Binding-site contacts:
Ligand atom N44 contacts residue ASN139 of chain 1.A at 3.1 Å (h-bond).
Ligand atom C25 contacts residue TYR88 of chain 1.A at 4.0 Å (hydrophobic).
Ligand atom C3 contacts residue LEU21 of chain 1.A at 4.0 Å (hydrophobic).
Ligand atom C1 contacts residue ALA41 of chain 1.A at 3.2 Å (hydrophobic).
Ligand atom C17 contacts residue LEU21 of chain 1.A at 3.7 Å (hydrophobic).
Ligand atom C25 contacts residue GLY92 of chain 1.A at 3.9 Å.
Ligand atom O9 contacts residue LEU21 of chain 1.A at 3.6 Å.
Ligand atom N44 contacts residue ASP152 of chain 1.A at 3.9 Å.
Ligand atom C17 contacts residue VAL29 of chain 1.A at 3.8 Å (hydrophobic).
Ligand atom C23 contacts residue GLY92 of chain 1.A at 3.7 Å.
Ligand atom C45 contacts residue ASN139 of chain 1.A at 3.3 Å.
Ligand atom N34 contacts residue LEU141 of chain 1.A at 3.9 Å.
Ligand atom C3 contacts residue TYR88 of chain 1.A at 3.9 Å (hydrophobic).
Ligand atom C24 contacts residue GLY92 of chain 1.A at 3.6 Å.
Ligand atom N44 contacts residue ALA138 of chain 1.A at 3.6 Å (h-bond).
Ligand atom C45 contacts residue ALA138 of chain 1.A at 3.2 Å (hydrophobic).
Ligand atom N2 contacts residue MET89 of chain 1.A at 3.1 Å (h-bond).
Ligand atom O9 contacts residue TYR88 of chain 1.A at 3.4 Å.
Ligand atom N2 contacts residue TYR88 of chain 1.A at 3.6 Å.
Ligand atom C23 contacts residue LEU21 of chain 1.A at 3.7 Å (hydrophobic).
Ligand atom C25 contacts residue GLU90 of chain 1.A at 3.9 Å.
Ligand atom C24 contacts residue TYR88 of chain 1.A at 3.7 Å (hydrophobic).
Ligand atom C24 contacts residue MET89 of chain 1.A at 3.6 Å (hydrophobic).
Ligand atom C6 contacts residue LEU141 of chain 1.A at 3.4 Å (hydrophobic).
Ligand atom C13 contacts residue LEU141 of chain 1.A at 4.0 Å (hydrophobic).
Ligand atom C16 contacts residue LEU21 of chain 1.A at 3.9 Å (hydrophobic).
Ligand atom C1 contacts residue GLU87 of chain 1.A at 3.2 Å.
Ligand atom C28 contacts residue LEU21 of chain 1.A at 3.7 Å (hydrophobic).
Ligand atom C6 contacts residue ALA41 of chain 1.A at 3.7 Å (hydrophobic).
Ligand atom N2 contacts residue ALA41 of chain 1.A at 3.6 Å.
Ligand atom C5 contacts residue LEU141 of chain 1.A at 3.5 Å (hydrophobic).
Ligand atom C11 contacts residue LEU21 of chain 1.A at 3.7 Å (hydrophobic).
Ligand atom O9 contacts residue MET89 of chain 1.A at 3.2 Å (h-bond).
Ligand atom C10 contacts residue LEU21 of chain 1.A at 3.4 Å (hydrophobic).
Ligand atom C1 contacts residue MET89 of chain 1.A at 3.9 Å (hydrophobic).
Ligand atom C1 contacts residue THR86 of chain 1.A at 3.9 Å.
Ligand atom N2 contacts residue GLU87 of chain 1.A at 3.9 Å.
Ligand atom C4 contacts residue LEU141 of chain 1.A at 4.0 Å (hydrophobic).
Ligand atom C1 contacts residue LEU141 of chain 1.A at 3.8 Å (hydrophobic).
Ligand atom C3 contacts residue MET89 of chain 1.A at 3.9 Å (hydrophobic).

Sequence of chain 1.A:
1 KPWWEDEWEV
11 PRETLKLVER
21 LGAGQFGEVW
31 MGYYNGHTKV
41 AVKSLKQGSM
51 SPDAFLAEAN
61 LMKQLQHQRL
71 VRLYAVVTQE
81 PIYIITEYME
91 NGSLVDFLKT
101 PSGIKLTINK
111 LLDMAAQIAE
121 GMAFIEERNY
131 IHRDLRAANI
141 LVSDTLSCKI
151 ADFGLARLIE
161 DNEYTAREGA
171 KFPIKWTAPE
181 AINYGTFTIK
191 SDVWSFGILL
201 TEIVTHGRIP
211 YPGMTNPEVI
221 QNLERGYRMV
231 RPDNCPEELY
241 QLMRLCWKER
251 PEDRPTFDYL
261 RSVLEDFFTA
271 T

A small-molecule ligand and the protein it binds are described below.
Small molecule (SMILES): c1ccc(-c2oc3nccc(NCCN4CCNCC4)c3c2-c2ccccc2)cc1